A protein and the small-molecule ligand that binds it are described below.
Small molecule (SMILES): OC[C@H]1O[C@H](O[C@H]2O[C@H](CO)[C@@H](O)[C@H](O)[C@H]2O)[C@H](O)[C@@H](O)[C@@H]1O

Sequence of chain 1.A:
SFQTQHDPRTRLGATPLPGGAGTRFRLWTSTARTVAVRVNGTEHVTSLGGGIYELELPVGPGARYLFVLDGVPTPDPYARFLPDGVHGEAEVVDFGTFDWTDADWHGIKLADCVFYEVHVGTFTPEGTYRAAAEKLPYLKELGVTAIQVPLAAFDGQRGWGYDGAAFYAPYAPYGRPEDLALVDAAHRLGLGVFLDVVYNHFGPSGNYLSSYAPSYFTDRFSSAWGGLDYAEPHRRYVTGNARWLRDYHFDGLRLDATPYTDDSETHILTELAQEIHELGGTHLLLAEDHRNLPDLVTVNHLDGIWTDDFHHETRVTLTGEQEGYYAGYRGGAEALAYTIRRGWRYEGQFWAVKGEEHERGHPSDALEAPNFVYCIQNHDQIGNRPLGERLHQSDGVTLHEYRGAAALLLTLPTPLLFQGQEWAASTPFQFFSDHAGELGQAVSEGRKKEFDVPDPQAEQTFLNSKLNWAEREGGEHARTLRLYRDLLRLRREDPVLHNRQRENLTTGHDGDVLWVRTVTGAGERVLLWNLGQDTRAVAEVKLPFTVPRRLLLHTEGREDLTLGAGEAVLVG

Binding-site contacts:
Ligand atom C2 contacts residue PRO383 of chain 1.A at 4.2 Å (hydrophobic).
Ligand atom O2 contacts residue LEU313 of chain 1.A at 4.4 Å.
Ligand atom C2 contacts residue HIS382 of chain 1.A at 4.2 Å.
Ligand atom O3 contacts residue ALA386 of chain 1.A at 3.8 Å.
Ligand atom O6 contacts residue PRO383 of chain 1.A at 3.5 Å.
Ligand atom C6 contacts residue ASP315 of chain 1.A at 3.7 Å.
Ligand atom C5 contacts residue ASP315 of chain 1.A at 3.3 Å.
Ligand atom C2 contacts residue PRO314 of chain 1.A at 3.3 Å (hydrophobic).
Ligand atom C1 contacts residue ASP315 of chain 1.A at 4.3 Å.
Ligand atom C2 contacts residue ASP315 of chain 1.A at 3.9 Å.
Ligand atom O1 contacts residue ASP315 of chain 1.A at 3.7 Å.
Ligand atom O3 contacts residue PRO383 of chain 1.A at 4.4 Å.
Ligand atom O3 contacts residue PRO314 of chain 1.A at 3.7 Å.
Ligand atom O2 contacts residue ASP315 of chain 1.A at 2.6 Å (salt-bridge).
Ligand atom O5 contacts residue PRO383 of chain 1.A at 3.6 Å.
Ligand atom C5 contacts residue LEU313 of chain 1.A at 4.3 Å (hydrophobic).
Ligand atom C6 contacts residue HIS382 of chain 1.A at 3.9 Å.
Ligand atom O4 contacts residue ASP315 of chain 1.A at 2.5 Å (salt-bridge).
Ligand atom C3 contacts residue ASP315 of chain 1.A at 3.8 Å.
Ligand atom O2 contacts residue PRO314 of chain 1.A at 3.1 Å.
Ligand atom O6 contacts residue HIS382 of chain 1.A at 3.8 Å.
Ligand atom O5 contacts residue HIS382 of chain 1.A at 3.6 Å.
Ligand atom C6 contacts residue LEU313 of chain 1.A at 3.8 Å (hydrophobic).
Ligand atom C1 contacts residue HIS382 of chain 1.A at 3.9 Å.
Ligand atom C6 contacts residue PRO383 of chain 1.A at 3.6 Å (hydrophobic).
Ligand atom C4 contacts residue ASP315 of chain 1.A at 3.3 Å.
Ligand atom C1 contacts residue PRO383 of chain 1.A at 4.5 Å (hydrophobic).
Ligand atom C5 contacts residue PRO383 of chain 1.A at 4.3 Å (hydrophobic).
Ligand atom C5 contacts residue HIS382 of chain 1.A at 4.4 Å.
Ligand atom C3 contacts residue PRO314 of chain 1.A at 4.1 Å (hydrophobic).